Binding-site contacts:
Ligand atom C2 contacts residue PHE160 of chain 3.A at 3.6 Å (hydrophobic).
Ligand atom O6 contacts residue TYR9 of chain 4.A at 4.0 Å.
Ligand atom C2 contacts residue GLN229 of chain 3.A at 3.7 Å.
Ligand atom C6 contacts residue PHE160 of chain 3.A at 3.4 Å (hydrophobic).
Ligand atom N3 contacts residue PHE160 of chain 3.A at 3.7 Å.
Ligand atom N8 contacts residue THR58 of chain 4.A at 3.3 Å (h-bond).
Ligand atom C6 contacts residue ILE55 of chain 4.A at 4.2 Å (hydrophobic).
Ligand atom C6 contacts residue GLN229 of chain 3.A at 3.6 Å.
Ligand atom O2 contacts residue VAL228 of chain 3.A at 2.6 Å (h-bond).
Ligand atom C4 contacts residue PHE160 of chain 3.A at 3.4 Å (hydrophobic).
Ligand atom N9 contacts residue THR58 of chain 4.A at 4.1 Å.
Ligand atom O2 contacts residue SER227 of chain 3.A at 3.4 Å.
Ligand atom O2 contacts residue GLN229 of chain 3.A at 3.6 Å (h-bond).
Ligand atom O6 contacts residue THR58 of chain 4.A at 3.9 Å.
Ligand atom C4 contacts residue ARG177 of chain 3.A at 3.6 Å.
Ligand atom N7 contacts residue THR58 of chain 4.A at 3.0 Å (h-bond).
Ligand atom N3 contacts residue ARG177 of chain 3.A at 3.1 Å (salt-bridge).
Ligand atom N9 contacts residue LEU171 of chain 3.A at 4.1 Å.
Ligand atom O2 contacts residue PHE160 of chain 3.A at 3.9 Å.
Ligand atom N9 contacts residue PHE160 of chain 3.A at 3.5 Å.
Ligand atom C5 contacts residue THR58 of chain 4.A at 3.9 Å.
Ligand atom N8 contacts residue ALA57 of chain 4.A at 4.2 Å.
Ligand atom N1 contacts residue PHE160 of chain 3.A at 3.5 Å.
Ligand atom C4 contacts residue ASN255 of chain 3.A at 4.0 Å.
Ligand atom C5 contacts residue PHE160 of chain 3.A at 3.2 Å (hydrophobic).
Ligand atom N9 contacts residue ARG177 of chain 3.A at 3.6 Å (salt-bridge).
Ligand atom O6 contacts residue ILE55 of chain 4.A at 3.3 Å.
Ligand atom N1 contacts residue GLN229 of chain 3.A at 2.8 Å (h-bond).
Ligand atom C2 contacts residue VAL228 of chain 3.A at 3.8 Å (hydrophobic).
Ligand atom C2 contacts residue ASN255 of chain 3.A at 4.1 Å.
Ligand atom N7 contacts residue PHE160 of chain 3.A at 3.5 Å.
Ligand atom N8 contacts residue PHE160 of chain 3.A at 3.5 Å.
Ligand atom O6 contacts residue PHE160 of chain 3.A at 3.9 Å.
Ligand atom N7 contacts residue ALA57 of chain 4.A at 3.7 Å.
Ligand atom O6 contacts residue GLN229 of chain 3.A at 2.9 Å (h-bond).
Ligand atom N8 contacts residue LEU171 of chain 3.A at 3.7 Å.
Ligand atom O2 contacts residue ARG177 of chain 3.A at 3.0 Å (salt-bridge).
Ligand atom C2 contacts residue ARG177 of chain 3.A at 3.5 Å.
Ligand atom N8 contacts residue ASP59 of chain 4.A at 4.2 Å.
Ligand atom N3 contacts residue ASN255 of chain 3.A at 3.5 Å (h-bond).

Sequence of chain 3.A:
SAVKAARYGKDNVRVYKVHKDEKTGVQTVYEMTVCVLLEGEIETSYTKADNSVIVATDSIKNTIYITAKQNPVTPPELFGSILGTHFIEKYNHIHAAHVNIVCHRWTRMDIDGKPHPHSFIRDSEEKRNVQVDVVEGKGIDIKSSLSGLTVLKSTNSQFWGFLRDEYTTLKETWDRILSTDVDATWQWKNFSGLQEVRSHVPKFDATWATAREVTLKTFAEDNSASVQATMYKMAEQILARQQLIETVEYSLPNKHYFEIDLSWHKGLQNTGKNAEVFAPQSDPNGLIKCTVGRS

This small molecule binds to this protein.
Small molecule (SMILES): O=c1[nH]c(=O)c2nn[nH]c2[nH]1

Sequence of chain 4.A:
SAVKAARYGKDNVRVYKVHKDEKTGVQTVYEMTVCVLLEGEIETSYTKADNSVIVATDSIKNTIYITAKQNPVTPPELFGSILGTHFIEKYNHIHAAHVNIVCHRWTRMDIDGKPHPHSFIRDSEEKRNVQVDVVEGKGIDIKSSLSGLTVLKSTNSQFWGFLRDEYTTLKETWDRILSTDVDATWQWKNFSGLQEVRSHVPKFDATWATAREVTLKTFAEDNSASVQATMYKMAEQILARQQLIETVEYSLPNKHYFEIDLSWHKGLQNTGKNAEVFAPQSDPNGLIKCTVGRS